Binding-site contacts:
Ligand atom N contacts residue PRO49 of chain 1.A at 2.9 Å (h-bond).
Ligand atom C7 contacts residue ILE112 of chain 1.A at 4.0 Å (hydrophobic).
Ligand atom N1 contacts residue VAL54 of chain 1.A at 3.7 Å.
Ligand atom N contacts residue VAL54 of chain 1.A at 4.0 Å.
Ligand atom C5 contacts residue SER101 of chain 1.A at 3.8 Å.
Ligand atom C3 contacts residue PHE50 of chain 1.A at 4.1 Å (hydrophobic).
Ligand atom O2 contacts residue ILE112 of chain 1.A at 3.7 Å.
Ligand atom C7 contacts residue TYR113 of chain 1.A at 4.2 Å (hydrophobic).
Ligand atom C9 contacts residue ILE112 of chain 1.A at 3.9 Å (hydrophobic).
Ligand atom C8 contacts residue THR105 of chain 1.A at 3.5 Å.
Ligand atom C2 contacts residue TYR104 of chain 1.A at 3.9 Å (hydrophobic).
Ligand atom C8 contacts residue ILE112 of chain 1.A at 4.1 Å (hydrophobic).
Ligand atom C5 contacts residue TYR104 of chain 1.A at 4.2 Å (hydrophobic).
Ligand atom C6 contacts residue TYR104 of chain 1.A at 3.8 Å (hydrophobic).
Ligand atom C contacts residue PRO49 of chain 1.A at 3.8 Å (hydrophobic).
Ligand atom O contacts residue TYR59 of chain 1.A at 3.3 Å.
Ligand atom C6 contacts residue SER101 of chain 1.A at 4.0 Å.
Ligand atom C3 contacts residue VAL54 of chain 1.A at 3.7 Å (hydrophobic).
Ligand atom O2 contacts residue TYR104 of chain 1.A at 3.8 Å.
Ligand atom O contacts residue VAL54 of chain 1.A at 3.7 Å.
Ligand atom O1 contacts residue ILE112 of chain 1.A at 3.9 Å.
Ligand atom C7 contacts residue THR105 of chain 1.A at 3.8 Å.
Ligand atom C8 contacts residue TYR113 of chain 1.A at 4.2 Å (hydrophobic).
Ligand atom C4 contacts residue PRO49 of chain 1.A at 3.1 Å (hydrophobic).
Ligand atom C6 contacts residue ILE112 of chain 1.A at 3.5 Å (hydrophobic).
Ligand atom C8 contacts residue PRO106 of chain 1.A at 4.0 Å (hydrophobic).
Ligand atom O1 contacts residue PHE50 of chain 1.A at 3.8 Å.
Ligand atom C contacts residue VAL54 of chain 1.A at 3.7 Å (hydrophobic).
Ligand atom C7 contacts residue TYR104 of chain 1.A at 4.2 Å (hydrophobic).
Ligand atom N1 contacts residue PRO49 of chain 1.A at 3.9 Å.
Ligand atom C7 contacts residue SER101 of chain 1.A at 3.6 Å.
Ligand atom C1 contacts residue ILE112 of chain 1.A at 4.1 Å (hydrophobic).
Ligand atom N2 contacts residue ILE112 of chain 1.A at 4.2 Å.
Ligand atom C5 contacts residue ILE112 of chain 1.A at 3.6 Å (hydrophobic).
Ligand atom C4 contacts residue VAL54 of chain 1.A at 4.0 Å (hydrophobic).
Ligand atom C2 contacts residue VAL54 of chain 1.A at 4.2 Å (hydrophobic).
Ligand atom O1 contacts residue SER101 of chain 1.A at 2.8 Å (h-bond).
Ligand atom C1 contacts residue TYR59 of chain 1.A at 3.6 Å (hydrophobic).
Ligand atom C8 contacts residue SER110 of chain 1.A at 3.5 Å.
Ligand atom C2 contacts residue TYR62 of chain 1.A at 4.1 Å (hydrophobic).

Sequence of chain 1.A:
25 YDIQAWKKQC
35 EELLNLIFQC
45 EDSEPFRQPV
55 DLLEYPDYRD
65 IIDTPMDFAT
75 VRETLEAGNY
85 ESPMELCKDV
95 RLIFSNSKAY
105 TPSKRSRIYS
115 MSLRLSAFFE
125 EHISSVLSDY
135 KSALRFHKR

This protein binds this small molecule.
Small molecule (SMILES): NC(=O)N1CCN(C(=O)c2ccco2)CC1